Sequence of chain 1.B:
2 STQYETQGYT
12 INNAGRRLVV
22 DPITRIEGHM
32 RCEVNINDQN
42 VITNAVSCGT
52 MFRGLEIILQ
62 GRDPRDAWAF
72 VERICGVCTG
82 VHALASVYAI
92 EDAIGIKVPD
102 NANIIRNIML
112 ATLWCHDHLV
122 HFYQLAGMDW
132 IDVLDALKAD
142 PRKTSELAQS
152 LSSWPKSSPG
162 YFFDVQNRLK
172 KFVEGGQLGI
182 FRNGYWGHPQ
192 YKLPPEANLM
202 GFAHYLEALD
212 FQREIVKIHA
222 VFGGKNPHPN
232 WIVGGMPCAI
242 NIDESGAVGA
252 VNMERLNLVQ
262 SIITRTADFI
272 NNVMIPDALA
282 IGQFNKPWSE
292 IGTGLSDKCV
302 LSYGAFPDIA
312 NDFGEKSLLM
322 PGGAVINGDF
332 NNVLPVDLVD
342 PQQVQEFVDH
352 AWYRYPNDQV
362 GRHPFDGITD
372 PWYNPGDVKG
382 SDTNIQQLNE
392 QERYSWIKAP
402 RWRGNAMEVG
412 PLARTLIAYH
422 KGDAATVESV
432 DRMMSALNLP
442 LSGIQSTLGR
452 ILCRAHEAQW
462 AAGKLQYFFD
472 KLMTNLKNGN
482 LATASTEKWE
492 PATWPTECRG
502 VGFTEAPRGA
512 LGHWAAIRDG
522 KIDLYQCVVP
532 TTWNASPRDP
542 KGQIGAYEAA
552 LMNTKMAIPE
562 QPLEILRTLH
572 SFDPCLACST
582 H

Binding-site contacts:
Ligand atom C3 contacts residue VAL530 of chain 1.B at 3.5 Å (hydrophobic).
Ligand atom N2 contacts residue CYS79 of chain 1.B at 3.6 Å.
Ligand atom C2 contacts residue PRO508 of chain 1.B at 4.2 Å (hydrophobic).
Ligand atom O3 contacts residue HIS83 of chain 1.B at 3.3 Å (h-bond).
Ligand atom C1 contacts residue CYS579 of chain 1.B at 3.1 Å (hydrophobic).
Ligand atom N1 contacts residue VAL530 of chain 1.B at 3.7 Å.
Ligand atom O3 contacts residue PRO531 of chain 1.B at 3.5 Å.
Ligand atom C2 contacts residue ALA507 of chain 1.B at 3.6 Å (hydrophobic).
Ligand atom FE contacts residue CYS79 of chain 1.B at 2.3 Å.
Ligand atom N1 contacts residue PRO531 of chain 1.B at 3.5 Å.
Ligand atom FE contacts residue CYS579 of chain 1.B at 2.4 Å.
Ligand atom N1 contacts residue THR532 of chain 1.B at 2.9 Å (h-bond).
Ligand atom C3 contacts residue HIS83 of chain 1.B at 3.5 Å.
Ligand atom C1 contacts residue THR532 of chain 1.B at 3.8 Å.
Ligand atom O3 contacts residue CYS79 of chain 1.B at 4.0 Å.
Ligand atom O3 contacts residue ALA507 of chain 1.B at 3.5 Å.
Ligand atom C2 contacts residue CYS79 of chain 1.B at 3.2 Å (hydrophobic).
Ligand atom C3 contacts residue PRO531 of chain 1.B at 3.8 Å (hydrophobic).
Ligand atom C2 contacts residue ARG509 of chain 1.B at 3.4 Å.
Ligand atom C1 contacts residue ARG509 of chain 1.B at 3.7 Å.
Ligand atom C3 contacts residue VAL82 of chain 1.B at 3.8 Å (hydrophobic).
Ligand atom N2 contacts residue PRO508 of chain 1.B at 3.3 Å.
Ligand atom N1 contacts residue ARG509 of chain 1.B at 3.8 Å.
Ligand atom N1 contacts residue CYS579 of chain 1.B at 3.4 Å.
Ligand atom O3 contacts residue VAL530 of chain 1.B at 3.4 Å.
Ligand atom O3 contacts residue LEU512 of chain 1.B at 3.5 Å.
Ligand atom C3 contacts residue CYS79 of chain 1.B at 3.1 Å (hydrophobic).
Ligand atom FE contacts residue 3NI1 of chain 1.N at 2.9 Å.
Ligand atom C1 contacts residue 3NI1 of chain 1.N at 4.0 Å.
Ligand atom C2 contacts residue 3NI1 of chain 1.N at 4.1 Å.
Ligand atom C3 contacts residue CYS579 of chain 1.B at 3.1 Å (hydrophobic).
Ligand atom C3 contacts residue ALA507 of chain 1.B at 3.8 Å (hydrophobic).
Ligand atom N2 contacts residue ALA507 of chain 1.B at 3.2 Å.
Ligand atom N2 contacts residue ARG509 of chain 1.B at 2.9 Å (salt-bridge).
Ligand atom C1 contacts residue CYS576 of chain 1.B at 4.0 Å (hydrophobic).
Ligand atom O3 contacts residue VAL82 of chain 1.B at 3.5 Å.
Ligand atom C1 contacts residue VAL530 of chain 1.B at 3.6 Å (hydrophobic).
Ligand atom N1 contacts residue CYS576 of chain 1.B at 4.2 Å.
Ligand atom C1 contacts residue PRO531 of chain 1.B at 3.7 Å (hydrophobic).
Ligand atom O3 contacts residue CYS579 of chain 1.B at 3.9 Å.

A protein and the small-molecule ligand that binds it are described below.
Small molecule (SMILES): N#C[Fe](=C=O)C#N